Binding-site contacts:
Ligand atom C3 contacts residue VAL106 of chain 1.A at 3.6 Å (hydrophobic).
Ligand atom C24 contacts residue PRO236 of chain 1.A at 3.8 Å (hydrophobic).
Ligand atom CL1 contacts residue TYR188 of chain 1.A at 3.6 Å.
Ligand atom C22 contacts residue VAL106 of chain 1.A at 3.2 Å (hydrophobic).
Ligand atom N2 contacts residue TYR188 of chain 1.A at 3.7 Å.
Ligand atom O6 contacts residue PRO225 of chain 1.A at 3.3 Å.
Ligand atom C14 contacts residue PRO236 of chain 1.A at 3.7 Å (hydrophobic).
Ligand atom C6 contacts residue ILE100 of chain 1.A at 3.4 Å (hydrophobic).
Ligand atom C26 contacts residue TYR188 of chain 1.A at 3.6 Å (hydrophobic).
Ligand atom C12 contacts residue TYR188 of chain 1.A at 3.8 Å (hydrophobic).
Ligand atom C21 contacts residue LYS104 of chain 1.A at 3.5 Å.
Ligand atom O5 contacts residue SER105 of chain 1.A at 3.5 Å.
Ligand atom N2 contacts residue PHE227 of chain 1.A at 3.6 Å.
Ligand atom CL contacts residue GLY190 of chain 1.A at 3.3 Å.
Ligand atom C18 contacts residue PRO236 of chain 1.A at 3.8 Å (hydrophobic).
Ligand atom CL1 contacts residue TYR181 of chain 1.A at 3.5 Å.
Ligand atom C15 contacts residue TYR318 of chain 1.A at 3.7 Å (hydrophobic).
Ligand atom C21 contacts residue LYS103 of chain 1.A at 3.6 Å.
Ligand atom CL contacts residue TYR188 of chain 1.A at 3.2 Å.
Ligand atom C1 contacts residue VAL106 of chain 1.A at 3.8 Å (hydrophobic).
Ligand atom CL1 contacts residue TRP229 of chain 1.A at 3.8 Å.
Ligand atom C11 contacts residue TYR188 of chain 1.A at 3.4 Å (hydrophobic).
Ligand atom C6 contacts residue LYS101 of chain 1.A at 3.3 Å.
Ligand atom O6 contacts residue PRO236 of chain 1.A at 3.6 Å.
Ligand atom C23 contacts residue HIS235 of chain 1.A at 3.5 Å.
Ligand atom CL contacts residue VAL189 of chain 1.A at 3.7 Å.
Ligand atom O5 contacts residue VAL106 of chain 1.A at 3.4 Å (h-bond).
Ligand atom C21 contacts residue VAL106 of chain 1.A at 3.5 Å (hydrophobic).
Ligand atom C21 contacts residue SER105 of chain 1.A at 3.8 Å.
Ligand atom C23 contacts residue LEU234 of chain 1.A at 3.5 Å (hydrophobic).
Ligand atom C22 contacts residue LYS103 of chain 1.A at 3.1 Å.
Ligand atom C2 contacts residue VAL106 of chain 1.A at 3.7 Å (hydrophobic).
Ligand atom O3 contacts residue LYS103 of chain 1.A at 3.0 Å (salt-bridge).
Ligand atom C17 contacts residue VAL106 of chain 1.A at 3.5 Å (hydrophobic).
Ligand atom CL contacts residue VAL179 of chain 1.A at 3.6 Å.
Ligand atom O3 contacts residue PRO236 of chain 1.A at 3.7 Å.
Ligand atom C10 contacts residue TYR188 of chain 1.A at 3.5 Å (hydrophobic).
Ligand atom O3 contacts residue LYS102 of chain 1.A at 3.4 Å.
Ligand atom O4 contacts residue PRO225 of chain 1.A at 3.3 Å.
Ligand atom C1 contacts residue ILE100 of chain 1.A at 3.6 Å (hydrophobic).

Sequence of chain 1.A:
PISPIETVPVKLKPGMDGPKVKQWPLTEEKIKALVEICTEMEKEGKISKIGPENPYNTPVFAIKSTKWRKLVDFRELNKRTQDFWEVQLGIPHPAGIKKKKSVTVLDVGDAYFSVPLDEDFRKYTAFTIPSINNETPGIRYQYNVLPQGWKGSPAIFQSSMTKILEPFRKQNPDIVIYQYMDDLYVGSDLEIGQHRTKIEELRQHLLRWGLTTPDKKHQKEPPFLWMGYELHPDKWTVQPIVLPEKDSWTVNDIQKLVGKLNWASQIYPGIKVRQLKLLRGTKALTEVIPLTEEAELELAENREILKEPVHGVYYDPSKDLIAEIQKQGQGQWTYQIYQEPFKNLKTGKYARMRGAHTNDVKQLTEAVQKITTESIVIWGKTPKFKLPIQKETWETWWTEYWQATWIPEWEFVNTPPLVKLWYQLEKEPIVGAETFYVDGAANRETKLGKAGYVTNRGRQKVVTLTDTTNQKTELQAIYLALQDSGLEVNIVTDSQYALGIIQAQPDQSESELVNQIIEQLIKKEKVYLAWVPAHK

The protein below binds the small molecule below.
Small molecule (SMILES): CCC(=O)NS(=O)(=O)c1ccc(NC(=O)COc2ccc(Cl)cc2C(=O)c2cc(Cl)cc(C#N)c2)c(C)c1